A protein and the small-molecule ligand that binds it are described below.
Small molecule (SMILES): CC(=O)N[C@H]1[C@H](O[C@H]2[C@H](O)[C@@H](NC(C)=O)CO[C@@H]2CO)O[C@H](CO)[C@@H](O[C@@H]2O[C@H](CO)[C@@H](O)[C@H](O)[C@@H]2O)[C@@H]1O

Sequence of chain 1.E:
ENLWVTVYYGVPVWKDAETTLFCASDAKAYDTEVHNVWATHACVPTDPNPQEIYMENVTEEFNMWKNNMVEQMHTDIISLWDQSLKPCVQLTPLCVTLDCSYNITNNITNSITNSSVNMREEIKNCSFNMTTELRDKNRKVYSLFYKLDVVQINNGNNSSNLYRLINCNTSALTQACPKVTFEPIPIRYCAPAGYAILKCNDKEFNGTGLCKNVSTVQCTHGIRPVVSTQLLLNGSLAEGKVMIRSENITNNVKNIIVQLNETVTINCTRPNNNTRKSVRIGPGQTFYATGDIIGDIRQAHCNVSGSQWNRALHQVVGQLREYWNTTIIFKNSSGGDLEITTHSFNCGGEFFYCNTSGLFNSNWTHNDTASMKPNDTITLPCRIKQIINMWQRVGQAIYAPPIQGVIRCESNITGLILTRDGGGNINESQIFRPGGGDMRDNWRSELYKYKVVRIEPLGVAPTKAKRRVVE

Binding-site contacts:
Ligand atom C1 contacts residue THR356 of chain 1.E at 3.7 Å.
Ligand atom C1 contacts residue ASN355 of chain 1.E at 1.4 Å.
Ligand atom C7 contacts residue NAG1 of chain 1.JA at 3.6 Å.
Ligand atom N2 contacts residue THR356 of chain 1.E at 3.7 Å.
Ligand atom O7 contacts residue NAG1 of chain 1.JA at 3.0 Å.
Ligand atom C3 contacts residue ASN355 of chain 1.E at 3.7 Å.
Ligand atom C6 contacts residue NAG2 of chain 1.JA at 3.5 Å.
Ligand atom C7 contacts residue THR356 of chain 1.E at 4.1 Å.
Ligand atom N2 contacts residue NAG1 of chain 1.JA at 3.8 Å.
Ligand atom C4 contacts residue ASN355 of chain 1.E at 4.1 Å.
Ligand atom C8 contacts residue ASN355 of chain 1.E at 4.3 Å.
Ligand atom O6 contacts residue NAG2 of chain 1.JA at 3.7 Å.
Ligand atom N2 contacts residue ASN355 of chain 1.E at 2.9 Å (h-bond).
Ligand atom O3 contacts residue NAG1 of chain 1.JA at 4.5 Å.
Ligand atom C2 contacts residue ASN355 of chain 1.E at 2.4 Å.
Ligand atom O5 contacts residue ASN355 of chain 1.E at 2.3 Å (h-bond).
Ligand atom O7 contacts residue THR356 of chain 1.E at 3.6 Å.
Ligand atom C7 contacts residue ASN355 of chain 1.E at 3.8 Å.
Ligand atom C5 contacts residue ASN355 of chain 1.E at 3.6 Å.